Sequence of chain 1.A:
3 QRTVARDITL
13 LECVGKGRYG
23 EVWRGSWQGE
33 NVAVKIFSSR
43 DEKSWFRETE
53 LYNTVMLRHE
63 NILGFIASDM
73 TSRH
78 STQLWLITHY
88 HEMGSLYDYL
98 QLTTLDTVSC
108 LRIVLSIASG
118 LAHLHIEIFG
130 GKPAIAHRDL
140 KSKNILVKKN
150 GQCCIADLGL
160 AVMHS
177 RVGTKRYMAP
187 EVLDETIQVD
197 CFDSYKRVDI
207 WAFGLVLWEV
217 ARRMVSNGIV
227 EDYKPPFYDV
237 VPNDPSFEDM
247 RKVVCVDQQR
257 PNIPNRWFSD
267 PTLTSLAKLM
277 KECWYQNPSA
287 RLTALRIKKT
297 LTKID

Binding-site contacts:
Ligand atom C1 contacts residue SO41 of chain 1.P at 3.3 Å.
Ligand atom C3 contacts residue VAL161 of chain 1.A at 4.3 Å (hydrophobic).
Ligand atom C2 contacts residue ARG137 of chain 1.A at 4.1 Å.
Ligand atom C3 contacts residue TYR201 of chain 1.A at 3.7 Å (hydrophobic).
Ligand atom N5 contacts residue VAL195 of chain 1.A at 4.1 Å.
Ligand atom N4 contacts residue VAL161 of chain 1.A at 4.1 Å.
Ligand atom C2 contacts residue VAL161 of chain 1.A at 4.2 Å (hydrophobic).
Ligand atom N4 contacts residue TYR201 of chain 1.A at 4.2 Å.
Ligand atom C2 contacts residue SO41 of chain 1.P at 3.5 Å.
Ligand atom N5 contacts residue TYR201 of chain 1.A at 2.3 Å (h-bond).

This small molecule binds to this protein.
Small molecule (SMILES): CCC(N)=[NH2+]